Sequence of chain 1.O:
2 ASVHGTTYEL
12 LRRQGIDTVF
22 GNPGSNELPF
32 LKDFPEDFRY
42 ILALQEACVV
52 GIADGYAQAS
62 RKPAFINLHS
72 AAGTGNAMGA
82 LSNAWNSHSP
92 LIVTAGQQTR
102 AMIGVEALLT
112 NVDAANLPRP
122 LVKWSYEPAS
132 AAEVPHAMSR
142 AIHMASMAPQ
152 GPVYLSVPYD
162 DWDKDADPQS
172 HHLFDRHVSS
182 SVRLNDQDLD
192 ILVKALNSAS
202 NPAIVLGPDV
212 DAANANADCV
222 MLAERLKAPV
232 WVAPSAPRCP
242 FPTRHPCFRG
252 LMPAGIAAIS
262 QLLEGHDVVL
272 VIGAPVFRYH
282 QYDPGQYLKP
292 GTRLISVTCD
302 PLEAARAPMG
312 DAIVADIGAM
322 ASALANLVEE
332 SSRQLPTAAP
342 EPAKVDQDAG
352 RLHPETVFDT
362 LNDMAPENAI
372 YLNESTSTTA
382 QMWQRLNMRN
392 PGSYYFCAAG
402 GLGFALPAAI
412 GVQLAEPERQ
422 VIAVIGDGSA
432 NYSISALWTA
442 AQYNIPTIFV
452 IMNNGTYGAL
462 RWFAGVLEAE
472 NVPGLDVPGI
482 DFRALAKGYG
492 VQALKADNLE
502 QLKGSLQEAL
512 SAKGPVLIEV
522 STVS

Binding-site contacts:
Ligand atom O12 contacts residue HIS70 of chain 1.P at 3.8 Å.
Ligand atom C4 contacts residue THR377 of chain 1.O at 3.5 Å.
Ligand atom C5 contacts residue ALA460 of chain 1.O at 4.3 Å (hydrophobic).
Ligand atom O11 contacts residue HIS281 of chain 1.O at 3.2 Å.
Ligand atom C5 contacts residue HIS281 of chain 1.O at 4.0 Å.
Ligand atom O11 contacts residue LEU110 of chain 1.P at 3.4 Å.
Ligand atom C1 contacts residue HIS281 of chain 1.O at 3.6 Å.
Ligand atom O8 contacts residue HIS70 of chain 1.P at 2.8 Å (h-bond).
Ligand atom C5 contacts residue THR377 of chain 1.O at 3.9 Å.
Ligand atom O8 contacts residue LEU110 of chain 1.P at 3.4 Å.
Ligand atom C3 contacts residue THR377 of chain 1.O at 3.8 Å.
Ligand atom O12 contacts residue TPP1 of chain 1.OB at 3.2 Å.
Ligand atom C10 contacts residue HIS70 of chain 1.P at 4.0 Å.
Ligand atom C2 contacts residue TPP1 of chain 1.OB at 4.0 Å.
Ligand atom O8 contacts residue TPP1 of chain 1.OB at 2.8 Å (h-bond).
Ligand atom C10 contacts residue LEU461 of chain 1.O at 4.4 Å (hydrophobic).
Ligand atom C3 contacts residue PHE397 of chain 1.O at 3.8 Å (hydrophobic).
Ligand atom C10 contacts residue TPP1 of chain 1.OB at 3.8 Å.
Ligand atom C7 contacts residue TPP1 of chain 1.OB at 3.7 Å.
Ligand atom C5 contacts residue TPP1 of chain 1.OB at 4.2 Å.
Ligand atom O12 contacts residue LEU461 of chain 1.O at 3.5 Å.
Ligand atom O8 contacts residue GLY401 of chain 1.O at 4.0 Å.
Ligand atom O12 contacts residue LEU110 of chain 1.P at 4.4 Å.
Ligand atom C10 contacts residue LEU110 of chain 1.P at 3.6 Å (hydrophobic).
Ligand atom C3 contacts residue GLY401 of chain 1.O at 4.2 Å.
Ligand atom C7 contacts residue SER26 of chain 1.P at 4.5 Å.
Ligand atom C2 contacts residue GLY401 of chain 1.O at 3.6 Å.
Ligand atom C6 contacts residue HIS281 of chain 1.O at 3.4 Å.
Ligand atom C7 contacts residue HIS281 of chain 1.O at 3.9 Å.
Ligand atom C10 contacts residue HIS281 of chain 1.O at 4.1 Å.
Ligand atom O11 contacts residue SER26 of chain 1.P at 2.8 Å (h-bond).
Ligand atom C7 contacts residue LEU110 of chain 1.P at 3.5 Å (hydrophobic).
Ligand atom C10 contacts residue SER26 of chain 1.P at 3.3 Å.
Ligand atom C6 contacts residue TPP1 of chain 1.OB at 3.9 Å.
Ligand atom O12 contacts residue SER26 of chain 1.P at 3.0 Å (h-bond).
Ligand atom C2 contacts residue HIS281 of chain 1.O at 4.3 Å.
Ligand atom C1 contacts residue TPP1 of chain 1.OB at 3.7 Å.
Ligand atom C7 contacts residue HIS70 of chain 1.P at 3.8 Å.
Ligand atom C4 contacts residue PHE397 of chain 1.O at 4.0 Å (hydrophobic).
Ligand atom O12 contacts residue GLY25 of chain 1.P at 3.8 Å.

A small-molecule ligand and the protein it binds are described below.
Small molecule (SMILES): O=C(O)[C@H](O)c1ccccc1

Sequence of chain 1.P:
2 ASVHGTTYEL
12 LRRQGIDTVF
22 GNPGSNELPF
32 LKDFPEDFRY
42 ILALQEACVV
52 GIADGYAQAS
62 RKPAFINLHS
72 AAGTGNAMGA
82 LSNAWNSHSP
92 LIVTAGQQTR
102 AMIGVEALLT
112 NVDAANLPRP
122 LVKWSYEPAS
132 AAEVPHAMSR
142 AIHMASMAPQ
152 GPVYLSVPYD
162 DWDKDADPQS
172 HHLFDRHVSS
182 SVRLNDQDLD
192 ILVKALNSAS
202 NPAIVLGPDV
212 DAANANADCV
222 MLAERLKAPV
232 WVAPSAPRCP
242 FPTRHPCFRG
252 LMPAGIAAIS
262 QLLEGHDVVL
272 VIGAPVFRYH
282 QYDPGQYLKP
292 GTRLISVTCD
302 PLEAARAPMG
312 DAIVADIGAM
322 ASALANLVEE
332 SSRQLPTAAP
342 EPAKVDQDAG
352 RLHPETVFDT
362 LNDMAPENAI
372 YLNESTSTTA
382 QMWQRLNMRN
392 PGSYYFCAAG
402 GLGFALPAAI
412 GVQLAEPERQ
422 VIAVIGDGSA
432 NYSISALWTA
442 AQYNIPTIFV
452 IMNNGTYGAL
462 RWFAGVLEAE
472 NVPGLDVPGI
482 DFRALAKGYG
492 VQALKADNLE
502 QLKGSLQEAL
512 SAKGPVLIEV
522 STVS